Sequence of chain 1.NA:
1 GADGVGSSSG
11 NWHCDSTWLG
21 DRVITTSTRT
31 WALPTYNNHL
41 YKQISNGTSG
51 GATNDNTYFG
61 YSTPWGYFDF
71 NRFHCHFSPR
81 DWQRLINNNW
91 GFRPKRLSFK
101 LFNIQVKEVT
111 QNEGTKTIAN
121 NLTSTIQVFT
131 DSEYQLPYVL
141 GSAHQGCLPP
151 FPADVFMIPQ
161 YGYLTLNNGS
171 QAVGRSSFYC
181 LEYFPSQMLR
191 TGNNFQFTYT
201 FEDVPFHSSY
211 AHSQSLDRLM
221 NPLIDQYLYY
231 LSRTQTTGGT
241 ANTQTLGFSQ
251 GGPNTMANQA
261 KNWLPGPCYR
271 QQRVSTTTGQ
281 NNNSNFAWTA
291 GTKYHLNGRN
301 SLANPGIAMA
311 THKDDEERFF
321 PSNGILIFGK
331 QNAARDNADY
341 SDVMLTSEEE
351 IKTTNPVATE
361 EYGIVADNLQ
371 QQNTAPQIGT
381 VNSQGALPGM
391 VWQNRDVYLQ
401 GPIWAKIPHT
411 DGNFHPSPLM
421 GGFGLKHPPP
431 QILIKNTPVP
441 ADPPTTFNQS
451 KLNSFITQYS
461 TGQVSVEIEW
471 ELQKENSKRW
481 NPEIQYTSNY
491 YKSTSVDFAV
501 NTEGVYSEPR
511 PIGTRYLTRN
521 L

Binding-site contacts:
Ligand atom O3' contacts residue PRO205 of chain 1.NA at 4.2 Å.
Ligand atom C3' contacts residue DA1 of chain 1.JE at 2.6 Å.
Ligand atom C5' contacts residue DA1 of chain 1.JE at 4.4 Å.
Ligand atom O3' contacts residue DA1 of chain 1.JE at 1.6 Å.
Ligand atom C4' contacts residue DA1 of chain 1.JE at 3.9 Å.
Ligand atom C5' contacts residue PRO205 of chain 1.NA at 4.5 Å (hydrophobic).
Ligand atom O5' contacts residue DA1 of chain 1.JE at 4.3 Å.
Ligand atom C2' contacts residue DA1 of chain 1.JE at 3.1 Å.

This protein binds this small molecule.
Small molecule (SMILES): Nc1ccn([C@H]2C[C@H](O)[C@@H](COP(=O)(O)O)O2)c(=O)n1